A protein and the small-molecule ligand that binds it are described below.
Small molecule (SMILES): CCCCNC(=O)[C@@H](NC(=O)[C@H](C)C[C@H](O)[C@@H]1CSC/C=C/CSC[C@H](NC(=O)OC(C)(C)C)C(=O)N[C@@H](C)C(=O)N1)C(C)C

Sequence of chain 1.B:
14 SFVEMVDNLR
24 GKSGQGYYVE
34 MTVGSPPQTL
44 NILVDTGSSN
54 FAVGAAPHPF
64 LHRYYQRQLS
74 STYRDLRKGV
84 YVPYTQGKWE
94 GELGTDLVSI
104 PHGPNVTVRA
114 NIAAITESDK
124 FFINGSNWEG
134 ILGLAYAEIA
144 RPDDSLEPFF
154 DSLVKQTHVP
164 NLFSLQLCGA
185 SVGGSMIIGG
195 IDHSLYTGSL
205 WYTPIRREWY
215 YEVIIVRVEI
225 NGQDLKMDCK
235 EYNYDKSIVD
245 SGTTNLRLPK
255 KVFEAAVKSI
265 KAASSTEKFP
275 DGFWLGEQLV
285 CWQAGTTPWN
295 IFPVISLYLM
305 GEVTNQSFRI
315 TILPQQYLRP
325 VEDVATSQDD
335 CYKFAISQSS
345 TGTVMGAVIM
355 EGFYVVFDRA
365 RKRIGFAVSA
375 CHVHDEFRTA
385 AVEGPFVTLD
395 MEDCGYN

Binding-site contacts:
Ligand atom C94 contacts residue TYR87 of chain 1.B at 3.6 Å (hydrophobic).
Ligand atom N86 contacts residue PRO86 of chain 1.B at 3.0 Å (h-bond).
Ligand atom C59 contacts residue ASP244 of chain 1.B at 3.1 Å.
Ligand atom C15 contacts residue THR248 of chain 1.B at 3.6 Å.
Ligand atom C72 contacts residue PRO86 of chain 1.B at 3.5 Å (hydrophobic).
Ligand atom O85 contacts residue TYR214 of chain 1.B at 2.5 Å (h-bond).
Ligand atom O57 contacts residue ASP48 of chain 1.B at 2.5 Å (salt-bridge).
Ligand atom C97 contacts residue TYR87 of chain 1.B at 3.5 Å (hydrophobic).
Ligand atom O57 contacts residue ASP244 of chain 1.B at 2.7 Å (salt-bridge).
Ligand atom N70 contacts residue GLY50 of chain 1.B at 3.0 Å (h-bond).
Ligand atom C76 contacts residue GLY50 of chain 1.B at 3.6 Å.
Ligand atom O57 contacts residue GLY246 of chain 1.B at 3.5 Å (h-bond).
Ligand atom N31 contacts residue THR248 of chain 1.B at 2.9 Å (h-bond).
Ligand atom C62 contacts residue ASP244 of chain 1.B at 3.5 Å.
Ligand atom O54 contacts residue GLN89 of chain 1.B at 2.9 Å (h-bond).
Ligand atom C2 contacts residue GLY246 of chain 1.B at 3.6 Å.
Ligand atom O54 contacts residue THR88 of chain 1.B at 3.2 Å.
Ligand atom C55 contacts residue ASP48 of chain 1.B at 3.6 Å.
Ligand atom C24 contacts residue LEU46 of chain 1.B at 3.6 Å (hydrophobic).
Ligand atom C50 contacts residue THR88 of chain 1.B at 3.6 Å.
Ligand atom O69 contacts residue THR88 of chain 1.B at 2.9 Å (h-bond).
Ligand atom N7 contacts residue GLY246 of chain 1.B at 3.0 Å (h-bond).
Ligand atom C55 contacts residue ASP244 of chain 1.B at 3.5 Å.
Ligand atom C64 contacts residue ASP244 of chain 1.B at 3.4 Å.
Ligand atom C21 contacts residue GLN28 of chain 1.B at 3.6 Å.
Ligand atom C80 contacts residue PRO86 of chain 1.B at 3.4 Å (hydrophobic).
Ligand atom S20 contacts residue ILE126 of chain 1.B at 3.6 Å.
Ligand atom C28 contacts residue LEU46 of chain 1.B at 3.6 Å (hydrophobic).
Ligand atom C37 contacts residue ARG323 of chain 1.B at 3.3 Å.
Ligand atom O49 contacts residue THR247 of chain 1.B at 3.4 Å.
Ligand atom C84 contacts residue TYR214 of chain 1.B at 3.6 Å (hydrophobic).
Ligand atom C17 contacts residue THR248 of chain 1.B at 3.2 Å.
Ligand atom C62 contacts residue GLY50 of chain 1.B at 3.4 Å.
Ligand atom O49 contacts residue THR248 of chain 1.B at 2.9 Å (h-bond).
Ligand atom O34 contacts residue GLN89 of chain 1.B at 3.1 Å (h-bond).
Ligand atom C21 contacts residue GLY29 of chain 1.B at 3.6 Å.
Ligand atom C26 contacts residue LEU46 of chain 1.B at 3.6 Å (hydrophobic).
Ligand atom C50 contacts residue GLN89 of chain 1.B at 3.6 Å.
Ligand atom O69 contacts residue TYR87 of chain 1.B at 3.2 Å.
Ligand atom S20 contacts residue GLY27 of chain 1.B at 3.6 Å (h-bond).